Sequence of chain 1.A:
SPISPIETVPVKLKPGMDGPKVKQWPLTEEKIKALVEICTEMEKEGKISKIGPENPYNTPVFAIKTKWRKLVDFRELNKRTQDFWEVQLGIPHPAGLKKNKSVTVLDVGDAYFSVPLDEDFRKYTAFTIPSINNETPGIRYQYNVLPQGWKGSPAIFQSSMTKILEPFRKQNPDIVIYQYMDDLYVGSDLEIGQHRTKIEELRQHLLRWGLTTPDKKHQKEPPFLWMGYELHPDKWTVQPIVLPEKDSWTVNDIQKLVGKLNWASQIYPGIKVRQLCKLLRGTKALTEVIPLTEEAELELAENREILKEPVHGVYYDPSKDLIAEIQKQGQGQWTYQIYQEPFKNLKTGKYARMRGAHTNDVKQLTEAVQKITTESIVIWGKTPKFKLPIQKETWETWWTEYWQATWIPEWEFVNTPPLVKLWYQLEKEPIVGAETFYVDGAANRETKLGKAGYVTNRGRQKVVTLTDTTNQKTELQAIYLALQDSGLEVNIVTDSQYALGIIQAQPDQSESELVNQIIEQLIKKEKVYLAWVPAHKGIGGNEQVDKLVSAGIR

Binding-site contacts:
Ligand atom C6 contacts residue LEU231 of chain 1.A at 3.8 Å (hydrophobic).
Ligand atom O contacts residue LYS226 of chain 1.A at 3.3 Å.
Ligand atom C18 contacts residue TYR191 of chain 1.A at 3.7 Å (hydrophobic).
Ligand atom C17 contacts residue TYR191 of chain 1.A at 3.8 Å (hydrophobic).
Ligand atom C8 contacts residue LYS226 of chain 1.A at 3.7 Å.
Ligand atom C6 contacts residue LYS226 of chain 1.A at 3.7 Å.
Ligand atom C15 contacts residue TRP232 of chain 1.A at 3.5 Å (hydrophobic).
Ligand atom O10 contacts residue LEU231 of chain 1.A at 3.6 Å.
Ligand atom C24 contacts residue TYR184 of chain 1.A at 3.4 Å (hydrophobic).
Ligand atom N5 contacts residue LEU231 of chain 1.A at 3.4 Å (h-bond).
Ligand atom C26 contacts residue GLU227 of chain 1.A at 3.4 Å.
Ligand atom C contacts residue LEU231 of chain 1.A at 3.8 Å (hydrophobic).
Ligand atom C22 contacts residue LEU103 of chain 1.A at 3.8 Å (hydrophobic).
Ligand atom C14 contacts residue VAL111 of chain 1.A at 3.6 Å (hydrophobic).
Ligand atom C8 contacts residue LEU231 of chain 1.A at 3.6 Å (hydrophobic).
Ligand atom C2 contacts residue ASP189 of chain 1.A at 3.9 Å.
Ligand atom C contacts residue PHE230 of chain 1.A at 3.5 Å (hydrophobic).
Ligand atom C1 contacts residue VAL111 of chain 1.A at 3.5 Å (hydrophobic).
Ligand atom N20 contacts residue TRP232 of chain 1.A at 3.6 Å.
Ligand atom C23 contacts residue TRP232 of chain 1.A at 3.5 Å (hydrophobic).
Ligand atom O contacts residue PHE230 of chain 1.A at 3.5 Å.
Ligand atom O13 contacts residue PHE230 of chain 1.A at 3.7 Å.
Ligand atom C3 contacts residue LEU231 of chain 1.A at 3.1 Å (hydrophobic).
Ligand atom C4 contacts residue LEU231 of chain 1.A at 3.2 Å (hydrophobic).
Ligand atom N contacts residue LEU231 of chain 1.A at 3.6 Å.
Ligand atom C16 contacts residue LEU237 of chain 1.A at 3.6 Å (hydrophobic).
Ligand atom C15 contacts residue LEU237 of chain 1.A at 3.7 Å (hydrophobic).
Ligand atom C16 contacts residue TYR191 of chain 1.A at 3.8 Å (hydrophobic).
Ligand atom C22 contacts residue TYR191 of chain 1.A at 3.5 Å (hydrophobic).
Ligand atom C3 contacts residue LYS226 of chain 1.A at 3.6 Å.
Ligand atom O25 contacts residue LYS226 of chain 1.A at 3.4 Å.
Ligand atom C26 contacts residue PRO229 of chain 1.A at 3.6 Å (hydrophobic).
Ligand atom C16 contacts residue TRP232 of chain 1.A at 3.3 Å (hydrophobic).
Ligand atom N5 contacts residue LYS226 of chain 1.A at 3.6 Å (salt-bridge).
Ligand atom C24 contacts residue GLN185 of chain 1.A at 3.8 Å.
Ligand atom C24 contacts residue TYR186 of chain 1.A at 3.6 Å (hydrophobic).
Ligand atom C4 contacts residue LYS226 of chain 1.A at 3.6 Å.
Ligand atom C7 contacts residue LYS226 of chain 1.A at 3.7 Å.
Ligand atom O contacts residue LEU231 of chain 1.A at 3.4 Å (h-bond).
Ligand atom O13 contacts residue VAL111 of chain 1.A at 3.1 Å.

A small-molecule ligand and the protein it binds are described below.
Small molecule (SMILES): CCOC(=O)c1c(O)c2cc(Oc3ccc(N(CC)CC)cc3)cnc2n(O)c1=O